Sequence of chain 8.MB:
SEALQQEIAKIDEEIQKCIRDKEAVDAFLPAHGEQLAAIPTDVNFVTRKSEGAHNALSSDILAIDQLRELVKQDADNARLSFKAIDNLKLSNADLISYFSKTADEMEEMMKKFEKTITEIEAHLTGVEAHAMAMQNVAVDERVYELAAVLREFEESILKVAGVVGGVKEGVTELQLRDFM

A small-molecule ligand and the protein it binds are described below.
Small molecule (SMILES): CC[C@H](C)[C@H](N)C(=O)N[C@@H](CC(C)C)C(=O)N1CCC[C@H]1C(=O)N[C@@H](CCSC)C(=O)N[C@@H](Cc1ccc(O)cc1)C(=O)N[C@@H](CCCCN)C(=O)N[C@@H](CC(C)C)C(=O)N[C@@H](CO)C(=O)N1CCC[C@H]1C=O

Sequence of chain 8.NA:
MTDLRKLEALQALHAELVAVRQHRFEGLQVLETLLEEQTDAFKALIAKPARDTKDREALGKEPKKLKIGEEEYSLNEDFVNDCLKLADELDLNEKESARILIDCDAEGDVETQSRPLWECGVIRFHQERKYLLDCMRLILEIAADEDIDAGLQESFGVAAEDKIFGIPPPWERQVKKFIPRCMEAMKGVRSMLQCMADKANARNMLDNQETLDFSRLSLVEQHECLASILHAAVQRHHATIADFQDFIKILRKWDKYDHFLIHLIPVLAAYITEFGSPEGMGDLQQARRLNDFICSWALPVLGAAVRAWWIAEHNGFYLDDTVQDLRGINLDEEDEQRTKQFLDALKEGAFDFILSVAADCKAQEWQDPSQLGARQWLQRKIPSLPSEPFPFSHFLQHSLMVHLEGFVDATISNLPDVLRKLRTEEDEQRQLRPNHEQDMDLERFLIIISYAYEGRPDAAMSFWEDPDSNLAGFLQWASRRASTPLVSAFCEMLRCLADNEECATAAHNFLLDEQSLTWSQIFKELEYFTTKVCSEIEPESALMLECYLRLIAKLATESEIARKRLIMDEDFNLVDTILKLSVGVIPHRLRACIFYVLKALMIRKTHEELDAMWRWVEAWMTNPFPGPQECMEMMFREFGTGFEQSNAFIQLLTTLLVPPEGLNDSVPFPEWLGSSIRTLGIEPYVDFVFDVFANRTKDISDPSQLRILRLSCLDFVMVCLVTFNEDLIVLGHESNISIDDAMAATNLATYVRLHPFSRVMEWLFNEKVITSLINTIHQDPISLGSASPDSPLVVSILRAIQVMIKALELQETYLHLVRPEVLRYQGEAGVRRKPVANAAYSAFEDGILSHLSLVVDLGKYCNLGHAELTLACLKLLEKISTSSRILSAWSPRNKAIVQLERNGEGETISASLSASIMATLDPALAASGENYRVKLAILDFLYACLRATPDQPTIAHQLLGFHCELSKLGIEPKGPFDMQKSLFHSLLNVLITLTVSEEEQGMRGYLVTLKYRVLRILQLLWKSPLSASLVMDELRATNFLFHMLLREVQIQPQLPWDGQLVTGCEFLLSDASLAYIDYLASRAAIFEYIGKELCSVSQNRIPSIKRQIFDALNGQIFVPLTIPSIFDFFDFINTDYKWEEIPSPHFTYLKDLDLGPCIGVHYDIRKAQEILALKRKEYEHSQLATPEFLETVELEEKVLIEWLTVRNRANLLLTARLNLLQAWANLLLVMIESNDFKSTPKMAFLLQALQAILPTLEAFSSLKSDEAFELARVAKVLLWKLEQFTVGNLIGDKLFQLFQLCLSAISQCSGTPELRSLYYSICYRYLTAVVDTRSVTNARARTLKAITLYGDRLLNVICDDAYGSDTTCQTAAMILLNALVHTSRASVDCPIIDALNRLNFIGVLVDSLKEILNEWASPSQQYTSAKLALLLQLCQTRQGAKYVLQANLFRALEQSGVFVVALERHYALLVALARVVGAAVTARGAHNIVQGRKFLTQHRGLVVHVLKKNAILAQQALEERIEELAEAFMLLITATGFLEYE

Binding-site contacts:
Ligand atom CA contacts residue GLN1063 of chain 8.NA at 4.3 Å.
Ligand atom O contacts residue VAL1202 of chain 8.NA at 3.2 Å.
Ligand atom CG contacts residue ASN1072 of chain 8.NA at 4.2 Å.
Ligand atom CD1 contacts residue GLN1063 of chain 8.NA at 3.8 Å.
Ligand atom O contacts residue HIS1126 of chain 8.NA at 3.3 Å (h-bond).
Ligand atom CB contacts residue THR1121 of chain 8.NA at 3.3 Å.
Ligand atom CD1 contacts residue ASN1072 of chain 8.NA at 4.0 Å.
Ligand atom CD2 contacts residue PHE1125 of chain 8.NA at 4.2 Å (hydrophobic).
Ligand atom CD2 contacts residue HIS1126 of chain 8.NA at 3.4 Å.
Ligand atom OH contacts residue HIS1068 of chain 8.NA at 3.8 Å.
Ligand atom CD2 contacts residue LEU1129 of chain 8.NA at 4.2 Å (hydrophobic).
Ligand atom CE2 contacts residue ASP182 of chain 8.MB at 4.2 Å.
Ligand atom CD1 contacts residue THR1121 of chain 8.NA at 3.0 Å.
Ligand atom C contacts residue HIS1126 of chain 8.NA at 4.0 Å.
Ligand atom CE1 contacts residue THR1121 of chain 8.NA at 3.9 Å.
Ligand atom C contacts residue GLN1063 of chain 8.NA at 3.9 Å.
Ligand atom CD1 contacts residue PHE1125 of chain 8.NA at 3.6 Å (hydrophobic).
Ligand atom CG contacts residue GLN1063 of chain 8.NA at 4.3 Å.
Ligand atom C contacts residue VAL1202 of chain 8.NA at 4.2 Å (hydrophobic).
Ligand atom OH contacts residue GLN1063 of chain 8.NA at 3.7 Å.
Ligand atom CE1 contacts residue ASN1072 of chain 8.NA at 3.3 Å.
Ligand atom OH contacts residue ASP182 of chain 8.MB at 2.3 Å (salt-bridge).
Ligand atom CD2 contacts residue GLN1063 of chain 8.NA at 3.6 Å.
Ligand atom O contacts residue THR1121 of chain 8.NA at 4.0 Å.
Ligand atom CG2 contacts residue GLN1063 of chain 8.NA at 3.3 Å.
Ligand atom CD2 contacts residue THR1121 of chain 8.NA at 4.0 Å.
Ligand atom OH contacts residue ASN1072 of chain 8.NA at 3.1 Å (h-bond).
Ligand atom CG contacts residue HIS1126 of chain 8.NA at 4.3 Å.
Ligand atom CE2 contacts residue GLN1063 of chain 8.NA at 3.3 Å.
Ligand atom CE1 contacts residue ASP182 of chain 8.MB at 4.0 Å.
Ligand atom CA contacts residue HIS1126 of chain 8.NA at 4.3 Å.
Ligand atom O contacts residue GLN1063 of chain 8.NA at 2.9 Å (h-bond).
Ligand atom CD2 contacts residue THR1121 of chain 8.NA at 4.3 Å.
Ligand atom CD2 contacts residue ALA1120 of chain 8.NA at 3.5 Å (hydrophobic).
Ligand atom CZ contacts residue GLN1063 of chain 8.NA at 4.1 Å.
Ligand atom CZ contacts residue ASP182 of chain 8.MB at 3.4 Å.
Ligand atom CG contacts residue THR1121 of chain 8.NA at 3.3 Å.
Ligand atom SD contacts residue ASN1072 of chain 8.NA at 3.7 Å.
Ligand atom CD1 contacts residue ASN1122 of chain 8.NA at 4.3 Å.
Ligand atom CZ contacts residue ASN1072 of chain 8.NA at 3.5 Å.